Sequence of chain 44.C:
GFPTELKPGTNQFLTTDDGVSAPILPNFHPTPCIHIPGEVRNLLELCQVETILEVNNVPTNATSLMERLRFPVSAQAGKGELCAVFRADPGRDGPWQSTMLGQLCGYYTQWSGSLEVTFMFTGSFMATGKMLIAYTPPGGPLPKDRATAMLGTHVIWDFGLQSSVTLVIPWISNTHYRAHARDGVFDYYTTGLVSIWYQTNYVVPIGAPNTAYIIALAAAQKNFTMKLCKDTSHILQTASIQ

Binding-site contacts:
Ligand atom CAL contacts residue THR114 of chain 44.A at 3.8 Å.
Ligand atom CAF contacts residue ASN228 of chain 44.A at 3.8 Å.
Ligand atom CAF contacts residue TRP203 of chain 44.A at 3.7 Å (hydrophobic).
Ligand atom NBE contacts residue TRP203 of chain 44.A at 3.8 Å.
Ligand atom CAF contacts residue GLN202 of chain 44.A at 3.5 Å.
Ligand atom CAH contacts residue PHE135 of chain 44.A at 3.4 Å (hydrophobic).
Ligand atom CAM contacts residue PRO177 of chain 44.A at 3.6 Å (hydrophobic).
Ligand atom CAN contacts residue PHE135 of chain 44.A at 3.4 Å (hydrophobic).
Ligand atom OAD contacts residue ASP112 of chain 44.A at 3.4 Å.
Ligand atom CAA contacts residue TYR153 of chain 44.A at 3.9 Å (hydrophobic).
Ligand atom CAS contacts residue TYR201 of chain 44.A at 3.7 Å (hydrophobic).
Ligand atom CAS contacts residue ASN228 of chain 44.A at 3.8 Å.
Ligand atom OAW contacts residue ILE111 of chain 44.A at 3.2 Å.
Ligand atom CAK contacts residue PHE155 of chain 44.A at 2.9 Å (hydrophobic).
Ligand atom CAY contacts residue THR114 of chain 44.A at 3.8 Å.
Ligand atom OAW contacts residue MET195 of chain 44.A at 3.5 Å.
Ligand atom CAJ contacts residue VAL192 of chain 44.A at 3.7 Å (hydrophobic).
Ligand atom CAA contacts residue VAL179 of chain 44.A at 3.1 Å (hydrophobic).
Ligand atom CAB contacts residue PHE131 of chain 44.A at 3.8 Å (hydrophobic).
Ligand atom CAR contacts residue ASN228 of chain 44.A at 3.7 Å.
Ligand atom NAC contacts residue ALA275 of chain 44.A at 3.5 Å.
Ligand atom CAM contacts residue PHE155 of chain 44.A at 3.8 Å (hydrophobic).
Ligand atom CAZ contacts residue VAL192 of chain 44.A at 3.6 Å (hydrophobic).
Ligand atom CAH contacts residue VAL192 of chain 44.A at 3.5 Å (hydrophobic).
Ligand atom CAA contacts residue PRO177 of chain 44.A at 3.5 Å (hydrophobic).
Ligand atom CAQ contacts residue ILE113 of chain 44.A at 3.9 Å (hydrophobic).
Ligand atom CAG contacts residue GLN202 of chain 44.A at 3.5 Å.
Ligand atom CAE contacts residue PHE137 of chain 44.A at 3.9 Å (hydrophobic).
Ligand atom OAV contacts residue VAL190 of chain 44.A at 3.9 Å.
Ligand atom CAI contacts residue PHE155 of chain 44.A at 3.1 Å (hydrophobic).
Ligand atom CAB contacts residue PHE135 of chain 44.A at 3.8 Å (hydrophobic).
Ligand atom OAD contacts residue ILE113 of chain 44.A at 3.1 Å (h-bond).
Ligand atom NAT contacts residue PHE155 of chain 44.A at 3.6 Å.
Ligand atom CAG contacts residue ASN228 of chain 44.A at 3.3 Å.
Ligand atom CBA contacts residue ILE111 of chain 44.A at 3.7 Å (hydrophobic).
Ligand atom CAR contacts residue TYR201 of chain 44.A at 3.2 Å (hydrophobic).
Ligand atom CAA contacts residue SER178 of chain 44.A at 3.5 Å.
Ligand atom CBB contacts residue ASN228 of chain 44.A at 3.7 Å.
Ligand atom CAJ contacts residue PHE135 of chain 44.A at 3.1 Å (hydrophobic).
Ligand atom NAC contacts residue THR114 of chain 44.A at 3.1 Å (h-bond).

The small molecule below binds the protein below.
Small molecule (SMILES): CCO/N=C/c1ccc(OCC[C@@H](C)CCN2CCN(c3ccnc(N)c3)C2=O)cc1

Sequence of chain 45.C:
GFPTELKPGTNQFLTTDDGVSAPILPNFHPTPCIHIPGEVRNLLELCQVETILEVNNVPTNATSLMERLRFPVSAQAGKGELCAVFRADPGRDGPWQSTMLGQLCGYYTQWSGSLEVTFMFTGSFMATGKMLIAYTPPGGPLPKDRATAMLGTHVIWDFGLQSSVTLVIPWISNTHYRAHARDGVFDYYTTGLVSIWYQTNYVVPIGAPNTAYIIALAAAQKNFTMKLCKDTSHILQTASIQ

Sequence of chain 44.A:
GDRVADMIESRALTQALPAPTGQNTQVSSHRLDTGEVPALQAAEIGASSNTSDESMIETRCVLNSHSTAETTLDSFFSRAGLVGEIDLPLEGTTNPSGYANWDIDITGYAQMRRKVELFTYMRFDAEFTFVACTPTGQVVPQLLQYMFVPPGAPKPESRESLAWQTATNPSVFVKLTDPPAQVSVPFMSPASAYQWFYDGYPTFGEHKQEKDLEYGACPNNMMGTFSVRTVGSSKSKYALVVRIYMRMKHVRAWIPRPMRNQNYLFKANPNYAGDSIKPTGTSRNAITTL